Sequence of chain 1.B:
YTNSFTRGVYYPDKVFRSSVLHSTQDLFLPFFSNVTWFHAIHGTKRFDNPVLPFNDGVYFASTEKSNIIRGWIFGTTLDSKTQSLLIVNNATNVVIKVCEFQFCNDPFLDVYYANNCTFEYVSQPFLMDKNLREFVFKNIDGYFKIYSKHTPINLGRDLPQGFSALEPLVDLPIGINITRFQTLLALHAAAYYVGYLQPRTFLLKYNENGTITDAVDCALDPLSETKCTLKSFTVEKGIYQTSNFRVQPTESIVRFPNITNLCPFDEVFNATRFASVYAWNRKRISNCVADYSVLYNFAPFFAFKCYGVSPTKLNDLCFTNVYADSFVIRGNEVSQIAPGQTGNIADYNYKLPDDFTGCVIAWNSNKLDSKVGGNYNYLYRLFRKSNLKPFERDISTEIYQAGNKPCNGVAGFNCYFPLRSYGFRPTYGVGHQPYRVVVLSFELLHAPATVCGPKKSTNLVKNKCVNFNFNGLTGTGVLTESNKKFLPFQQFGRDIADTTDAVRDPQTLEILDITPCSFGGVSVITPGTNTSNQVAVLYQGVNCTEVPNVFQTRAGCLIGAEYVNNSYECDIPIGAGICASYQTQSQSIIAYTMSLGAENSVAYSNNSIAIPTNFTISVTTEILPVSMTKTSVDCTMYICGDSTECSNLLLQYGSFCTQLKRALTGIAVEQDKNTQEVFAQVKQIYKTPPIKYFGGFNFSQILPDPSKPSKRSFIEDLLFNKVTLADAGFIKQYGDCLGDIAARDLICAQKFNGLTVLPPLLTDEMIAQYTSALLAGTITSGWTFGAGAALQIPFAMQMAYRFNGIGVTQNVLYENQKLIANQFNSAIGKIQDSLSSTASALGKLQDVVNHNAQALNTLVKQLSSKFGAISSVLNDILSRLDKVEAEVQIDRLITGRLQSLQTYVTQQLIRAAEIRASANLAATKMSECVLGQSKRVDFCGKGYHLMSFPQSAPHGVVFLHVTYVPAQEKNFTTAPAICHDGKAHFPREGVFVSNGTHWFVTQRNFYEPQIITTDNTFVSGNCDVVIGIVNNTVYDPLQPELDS

This protein binds this small molecule.
Small molecule (SMILES): CC(=O)N[C@@H]1[C@@H](O)[C@H](O)[C@@H](CO)O[C@H]1O

Binding-site contacts:
Ligand atom C2 contacts residue ASN279 of chain 1.B at 2.5 Å.
Ligand atom C6 contacts residue LYS555 of chain 1.A at 3.4 Å.
Ligand atom C3 contacts residue ASN279 of chain 1.B at 3.8 Å.
Ligand atom C8 contacts residue ASN277 of chain 1.B at 3.4 Å.
Ligand atom O7 contacts residue GLU278 of chain 1.B at 4.3 Å.
Ligand atom C1 contacts residue LYS555 of chain 1.A at 3.6 Å.
Ligand atom O5 contacts residue ASN279 of chain 1.B at 2.3 Å (h-bond).
Ligand atom C4 contacts residue ASN279 of chain 1.B at 4.2 Å.
Ligand atom O7 contacts residue ASN279 of chain 1.B at 3.6 Å.
Ligand atom C7 contacts residue ASN277 of chain 1.B at 4.4 Å.
Ligand atom C1 contacts residue ASN279 of chain 1.B at 1.4 Å.
Ligand atom C5 contacts residue LYS555 of chain 1.A at 3.5 Å.
Ligand atom C7 contacts residue ASN279 of chain 1.B at 3.5 Å.
Ligand atom O6 contacts residue LYS555 of chain 1.A at 4.4 Å.
Ligand atom O5 contacts residue LYS555 of chain 1.A at 2.7 Å (salt-bridge).
Ligand atom N2 contacts residue ASN279 of chain 1.B at 3.0 Å (h-bond).
Ligand atom C8 contacts residue ASN279 of chain 1.B at 4.1 Å.
Ligand atom C5 contacts residue ASN279 of chain 1.B at 3.6 Å.

Sequence of chain 1.A:
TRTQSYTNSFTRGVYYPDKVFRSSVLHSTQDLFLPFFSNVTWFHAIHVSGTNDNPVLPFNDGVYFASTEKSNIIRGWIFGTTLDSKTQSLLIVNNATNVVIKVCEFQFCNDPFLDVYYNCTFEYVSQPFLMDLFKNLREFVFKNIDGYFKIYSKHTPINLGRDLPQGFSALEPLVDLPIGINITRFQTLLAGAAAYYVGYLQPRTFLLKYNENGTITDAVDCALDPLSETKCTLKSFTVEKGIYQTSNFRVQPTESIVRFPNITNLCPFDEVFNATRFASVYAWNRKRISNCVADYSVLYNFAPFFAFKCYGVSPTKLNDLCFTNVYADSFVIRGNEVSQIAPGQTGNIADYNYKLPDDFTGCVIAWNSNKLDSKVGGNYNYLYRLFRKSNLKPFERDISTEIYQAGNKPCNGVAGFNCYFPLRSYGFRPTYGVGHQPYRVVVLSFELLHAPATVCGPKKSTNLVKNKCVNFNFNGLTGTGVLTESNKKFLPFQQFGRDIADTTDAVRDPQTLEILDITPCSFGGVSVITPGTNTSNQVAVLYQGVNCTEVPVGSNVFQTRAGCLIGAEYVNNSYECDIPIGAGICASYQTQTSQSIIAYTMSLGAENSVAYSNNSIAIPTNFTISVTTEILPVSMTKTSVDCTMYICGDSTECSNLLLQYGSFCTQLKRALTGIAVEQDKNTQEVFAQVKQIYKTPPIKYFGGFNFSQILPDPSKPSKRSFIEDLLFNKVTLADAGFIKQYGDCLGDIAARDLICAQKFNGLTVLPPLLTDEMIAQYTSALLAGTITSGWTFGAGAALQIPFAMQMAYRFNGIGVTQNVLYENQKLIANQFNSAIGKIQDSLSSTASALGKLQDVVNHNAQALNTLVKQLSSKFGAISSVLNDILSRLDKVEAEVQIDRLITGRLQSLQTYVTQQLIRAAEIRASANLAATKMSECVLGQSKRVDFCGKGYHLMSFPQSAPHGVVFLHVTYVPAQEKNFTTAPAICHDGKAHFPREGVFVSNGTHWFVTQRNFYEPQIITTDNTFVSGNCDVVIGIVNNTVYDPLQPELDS